The protein below binds the small molecule below.
Small molecule (SMILES): Nc1ccn([C@H]2C[C@H](O)[C@@H](COP(=O)(O)O)O2)c(=O)n1

Binding-site contacts:
Ligand atom C3' contacts residue DA4 of chain 43.D at 3.3 Å.
Ligand atom O5' contacts residue DA4 of chain 43.D at 4.0 Å.
Ligand atom P contacts residue DA4 of chain 43.D at 3.2 Å.
Ligand atom OP1 contacts residue DA4 of chain 43.D at 2.2 Å.
Ligand atom C2' contacts residue DA4 of chain 43.D at 3.5 Å.
Ligand atom O3' contacts residue DA4 of chain 43.D at 4.2 Å.
Ligand atom C4' contacts residue DA4 of chain 43.D at 4.3 Å.
Ligand atom C5' contacts residue DA4 of chain 43.D at 4.0 Å.
Ligand atom OP2 contacts residue DA4 of chain 43.D at 3.6 Å.